A small-molecule ligand and the protein it binds are described below.
Small molecule (SMILES): CC[C@H](C)[C@H](N)C(=O)N[C@@H](CO)C(=O)N[C@@H](CCC(=O)O)C(=O)N[C@H](C=O)C(C)C

Sequence of chain 34.E:
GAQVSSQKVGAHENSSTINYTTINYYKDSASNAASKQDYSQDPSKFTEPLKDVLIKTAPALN

Binding-site contacts:
Ligand atom CB contacts residue ALA2 of chain 34.E at 4.0 Å (hydrophobic).
Ligand atom C contacts residue VAL4 of chain 34.E at 4.5 Å (hydrophobic).
Ligand atom CA contacts residue ALA2 of chain 34.E at 3.4 Å (hydrophobic).
Ligand atom CA contacts residue VAL4 of chain 34.E at 4.0 Å (hydrophobic).
Ligand atom CB contacts residue VAL4 of chain 34.E at 4.0 Å (hydrophobic).
Ligand atom O contacts residue VAL4 of chain 34.E at 4.2 Å.
Ligand atom N contacts residue VAL4 of chain 34.E at 3.0 Å (h-bond).
Ligand atom CG2 contacts residue GLN3 of chain 34.E at 3.9 Å.
Ligand atom CD contacts residue VAL4 of chain 34.E at 3.8 Å (hydrophobic).
Ligand atom CB contacts residue GLN3 of chain 34.E at 3.6 Å.
Ligand atom N contacts residue ALA2 of chain 34.E at 2.8 Å (h-bond).
Ligand atom CB contacts residue GLN3 of chain 34.E at 4.1 Å.
Ligand atom N contacts residue ALA2 of chain 34.E at 4.3 Å.
Ligand atom C contacts residue ALA2 of chain 34.E at 3.6 Å (hydrophobic).
Ligand atom C contacts residue VAL4 of chain 34.E at 3.5 Å (hydrophobic).
Ligand atom OE2 contacts residue VAL4 of chain 34.E at 3.6 Å.
Ligand atom C contacts residue ALA2 of chain 34.E at 4.2 Å (hydrophobic).
Ligand atom O contacts residue GLN3 of chain 34.E at 3.0 Å (h-bond).
Ligand atom CG2 contacts residue ALA2 of chain 34.E at 4.3 Å (hydrophobic).
Ligand atom CA contacts residue VAL4 of chain 34.E at 3.5 Å (hydrophobic).
Ligand atom CG1 contacts residue GLN3 of chain 34.E at 3.0 Å.
Ligand atom O contacts residue VAL4 of chain 34.E at 4.4 Å.
Ligand atom N contacts residue GLN3 of chain 34.E at 4.5 Å.
Ligand atom N contacts residue VAL4 of chain 34.E at 4.1 Å.
Ligand atom CB contacts residue ALA2 of chain 34.E at 3.5 Å (hydrophobic).
Ligand atom CG2 contacts residue VAL4 of chain 34.E at 3.4 Å (hydrophobic).
Ligand atom CA contacts residue ALA2 of chain 34.E at 3.8 Å (hydrophobic).
Ligand atom CB contacts residue VAL4 of chain 34.E at 4.2 Å (hydrophobic).
Ligand atom CG2 contacts residue SER5 of chain 34.E at 3.2 Å.
Ligand atom CA contacts residue GLN3 of chain 34.E at 4.3 Å.
Ligand atom OE1 contacts residue VAL4 of chain 34.E at 3.3 Å (h-bond).
Ligand atom OG contacts residue GLN3 of chain 34.E at 3.3 Å (h-bond).
Ligand atom C contacts residue GLN3 of chain 34.E at 3.8 Å.
Ligand atom C contacts residue VAL4 of chain 34.E at 4.4 Å (hydrophobic).